Sequence of chain 1.A:
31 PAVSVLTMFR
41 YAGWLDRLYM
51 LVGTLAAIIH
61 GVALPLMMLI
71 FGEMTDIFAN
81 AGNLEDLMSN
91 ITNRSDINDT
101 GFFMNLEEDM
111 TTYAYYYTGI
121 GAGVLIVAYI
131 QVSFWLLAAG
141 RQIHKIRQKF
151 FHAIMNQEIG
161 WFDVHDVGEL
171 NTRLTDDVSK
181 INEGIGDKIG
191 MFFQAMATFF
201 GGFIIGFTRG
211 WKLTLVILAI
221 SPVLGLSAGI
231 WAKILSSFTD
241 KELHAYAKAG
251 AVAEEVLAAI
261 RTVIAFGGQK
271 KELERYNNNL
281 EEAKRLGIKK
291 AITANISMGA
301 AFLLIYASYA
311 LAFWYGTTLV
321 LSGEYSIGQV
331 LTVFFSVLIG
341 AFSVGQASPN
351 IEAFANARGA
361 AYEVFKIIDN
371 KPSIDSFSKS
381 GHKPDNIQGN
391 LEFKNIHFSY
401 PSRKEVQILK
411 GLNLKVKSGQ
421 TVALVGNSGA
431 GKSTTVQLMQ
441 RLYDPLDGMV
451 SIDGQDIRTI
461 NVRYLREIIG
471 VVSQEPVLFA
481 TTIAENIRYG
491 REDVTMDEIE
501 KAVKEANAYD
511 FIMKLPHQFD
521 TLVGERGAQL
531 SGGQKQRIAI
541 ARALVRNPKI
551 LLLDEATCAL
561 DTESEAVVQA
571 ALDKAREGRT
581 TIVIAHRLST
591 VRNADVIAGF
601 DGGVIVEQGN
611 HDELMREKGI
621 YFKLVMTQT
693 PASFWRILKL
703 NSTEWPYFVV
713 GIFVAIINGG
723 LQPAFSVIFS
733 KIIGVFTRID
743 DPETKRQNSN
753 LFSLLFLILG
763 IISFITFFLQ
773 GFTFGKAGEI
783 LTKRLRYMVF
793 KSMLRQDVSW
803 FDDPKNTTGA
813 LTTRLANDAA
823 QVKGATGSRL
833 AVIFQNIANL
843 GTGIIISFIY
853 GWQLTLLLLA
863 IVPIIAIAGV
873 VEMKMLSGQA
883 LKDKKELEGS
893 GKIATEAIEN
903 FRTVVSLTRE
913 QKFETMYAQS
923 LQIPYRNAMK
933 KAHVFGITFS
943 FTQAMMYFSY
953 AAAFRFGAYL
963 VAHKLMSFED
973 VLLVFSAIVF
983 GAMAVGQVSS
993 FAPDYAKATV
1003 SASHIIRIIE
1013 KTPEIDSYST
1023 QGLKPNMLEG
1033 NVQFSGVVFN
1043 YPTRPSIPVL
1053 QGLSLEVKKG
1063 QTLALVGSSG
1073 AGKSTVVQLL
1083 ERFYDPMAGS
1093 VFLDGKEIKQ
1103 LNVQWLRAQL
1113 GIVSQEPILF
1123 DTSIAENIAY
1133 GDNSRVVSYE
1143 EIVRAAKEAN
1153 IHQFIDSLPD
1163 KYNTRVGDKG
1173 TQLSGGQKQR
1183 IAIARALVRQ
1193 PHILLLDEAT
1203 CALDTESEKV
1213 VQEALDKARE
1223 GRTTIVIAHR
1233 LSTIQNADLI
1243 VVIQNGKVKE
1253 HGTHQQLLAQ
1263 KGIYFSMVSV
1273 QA

A protein and the small-molecule ligand that binds it are described below.
Small molecule (SMILES): CC(=O)N[C@@H]1[C@@H](O)[C@H](O)[C@@H](CO)O[C@H]1O

Binding-site contacts:
Ligand atom C6 contacts residue ARG94 of chain 1.A at 3.2 Å.
Ligand atom N2 contacts residue ILE97 of chain 1.A at 4.0 Å.
Ligand atom O7 contacts residue ILE97 of chain 1.A at 2.6 Å (h-bond).
Ligand atom O6 contacts residue ARG94 of chain 1.A at 2.4 Å (salt-bridge).
Ligand atom C4 contacts residue ILE97 of chain 1.A at 3.5 Å (hydrophobic).
Ligand atom C2 contacts residue ASN98 of chain 1.A at 2.9 Å.
Ligand atom C8 contacts residue GLY101 of chain 1.A at 3.7 Å.
Ligand atom C7 contacts residue ILE97 of chain 1.A at 3.3 Å (hydrophobic).
Ligand atom C4 contacts residue ASN98 of chain 1.A at 4.0 Å.
Ligand atom O3 contacts residue ILE97 of chain 1.A at 3.0 Å.
Ligand atom C1 contacts residue ILE97 of chain 1.A at 4.0 Å (hydrophobic).
Ligand atom O7 contacts residue ASN98 of chain 1.A at 4.3 Å.
Ligand atom O7 contacts residue GLY101 of chain 1.A at 4.2 Å.
Ligand atom O5 contacts residue ASN98 of chain 1.A at 1.8 Å (h-bond).
Ligand atom C8 contacts residue ILE97 of chain 1.A at 4.2 Å (hydrophobic).
Ligand atom C3 contacts residue ILE97 of chain 1.A at 3.7 Å (hydrophobic).
Ligand atom C1 contacts residue ASN98 of chain 1.A at 1.6 Å.
Ligand atom C7 contacts residue GLY101 of chain 1.A at 4.2 Å.
Ligand atom O4 contacts residue ARG94 of chain 1.A at 4.2 Å.
Ligand atom C5 contacts residue ASN98 of chain 1.A at 3.2 Å.
Ligand atom O4 contacts residue ILE97 of chain 1.A at 4.3 Å.
Ligand atom C5 contacts residue ARG94 of chain 1.A at 4.4 Å.
Ligand atom C2 contacts residue ILE97 of chain 1.A at 3.5 Å (hydrophobic).
Ligand atom C5 contacts residue ILE97 of chain 1.A at 3.7 Å (hydrophobic).
Ligand atom C6 contacts residue ILE97 of chain 1.A at 3.5 Å (hydrophobic).
Ligand atom O5 contacts residue ILE97 of chain 1.A at 3.5 Å.
Ligand atom C6 contacts residue ASN98 of chain 1.A at 3.8 Å.
Ligand atom C3 contacts residue ASN98 of chain 1.A at 3.9 Å.
Ligand atom N2 contacts residue ASN98 of chain 1.A at 3.7 Å.